The protein below binds the small molecule below.
Small molecule (SMILES): CC(=O)N[C@@H]1[C@@H](O)[C@H](O)[C@@H](CO)O[C@H]1O

Sequence of chain 1.C:
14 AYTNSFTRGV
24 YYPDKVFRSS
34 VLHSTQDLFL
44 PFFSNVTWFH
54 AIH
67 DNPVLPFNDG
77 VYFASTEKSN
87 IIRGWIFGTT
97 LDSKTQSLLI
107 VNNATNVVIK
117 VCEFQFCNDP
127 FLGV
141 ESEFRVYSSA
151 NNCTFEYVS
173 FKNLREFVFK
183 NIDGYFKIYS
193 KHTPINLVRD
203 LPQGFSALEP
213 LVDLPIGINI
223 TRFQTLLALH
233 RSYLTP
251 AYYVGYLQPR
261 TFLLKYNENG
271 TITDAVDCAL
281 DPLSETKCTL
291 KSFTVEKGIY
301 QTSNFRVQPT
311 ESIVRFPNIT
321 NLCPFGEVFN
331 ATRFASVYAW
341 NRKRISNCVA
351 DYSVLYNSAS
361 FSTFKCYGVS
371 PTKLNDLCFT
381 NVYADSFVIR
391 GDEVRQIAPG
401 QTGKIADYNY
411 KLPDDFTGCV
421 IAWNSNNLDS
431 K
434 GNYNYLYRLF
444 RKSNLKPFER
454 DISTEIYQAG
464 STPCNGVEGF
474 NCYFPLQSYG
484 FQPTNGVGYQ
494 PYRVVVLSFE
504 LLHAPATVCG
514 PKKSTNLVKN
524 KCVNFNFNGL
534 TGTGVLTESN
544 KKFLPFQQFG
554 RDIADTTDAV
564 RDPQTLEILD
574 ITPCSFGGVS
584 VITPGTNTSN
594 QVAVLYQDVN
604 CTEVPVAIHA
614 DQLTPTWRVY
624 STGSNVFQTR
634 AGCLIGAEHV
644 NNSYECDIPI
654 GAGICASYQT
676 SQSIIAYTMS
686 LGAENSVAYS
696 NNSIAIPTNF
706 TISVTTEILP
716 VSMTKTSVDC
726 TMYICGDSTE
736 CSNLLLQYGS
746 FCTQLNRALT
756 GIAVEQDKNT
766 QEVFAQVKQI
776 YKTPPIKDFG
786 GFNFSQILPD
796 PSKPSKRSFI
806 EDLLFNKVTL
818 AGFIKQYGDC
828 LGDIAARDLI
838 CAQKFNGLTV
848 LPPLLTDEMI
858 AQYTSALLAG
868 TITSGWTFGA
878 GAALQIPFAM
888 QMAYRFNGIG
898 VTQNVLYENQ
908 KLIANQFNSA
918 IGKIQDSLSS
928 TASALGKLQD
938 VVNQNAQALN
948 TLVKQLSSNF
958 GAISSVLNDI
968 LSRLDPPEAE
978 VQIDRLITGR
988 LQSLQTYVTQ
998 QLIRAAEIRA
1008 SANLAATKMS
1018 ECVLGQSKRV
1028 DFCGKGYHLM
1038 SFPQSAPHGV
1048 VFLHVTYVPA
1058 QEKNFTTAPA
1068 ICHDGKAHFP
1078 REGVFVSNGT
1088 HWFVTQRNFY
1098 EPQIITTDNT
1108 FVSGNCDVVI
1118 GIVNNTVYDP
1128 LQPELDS

Binding-site contacts:
Ligand atom C5 contacts residue ASN644 of chain 1.C at 3.7 Å.
Ligand atom C4 contacts residue ASN644 of chain 1.C at 4.3 Å.
Ligand atom N2 contacts residue ASN644 of chain 1.C at 2.9 Å (h-bond).
Ligand atom C8 contacts residue HIS642 of chain 1.C at 3.5 Å.
Ligand atom C8 contacts residue ASN644 of chain 1.C at 4.4 Å.
Ligand atom O7 contacts residue ASN644 of chain 1.C at 3.2 Å (h-bond).
Ligand atom C2 contacts residue ASN644 of chain 1.C at 2.5 Å.
Ligand atom O5 contacts residue ASN644 of chain 1.C at 2.4 Å (h-bond).
Ligand atom C7 contacts residue ASN644 of chain 1.C at 3.2 Å.
Ligand atom C1 contacts residue ASN644 of chain 1.C at 1.4 Å.
Ligand atom C8 contacts residue VAL643 of chain 1.C at 4.3 Å (hydrophobic).
Ligand atom C3 contacts residue ASN644 of chain 1.C at 3.8 Å.